This protein binds this small molecule.
Small molecule (SMILES): OC[C@H]1O[C@H](Oc2c[nH]c3ccc(Br)c(Cl)c23)[C@@H](O)[C@@H](O)[C@@H]1O

Binding-site contacts:
Ligand atom C6 contacts residue TYR14 of chain 1.B at 3.8 Å (hydrophobic).
Ligand atom O3 contacts residue GLY229 of chain 1.B at 3.5 Å.
Ligand atom C3 contacts residue ASN16 of chain 1.B at 4.1 Å.
Ligand atom C4 contacts residue ASP210 of chain 1.B at 3.2 Å.
Ligand atom O6 contacts residue GLY100 of chain 1.B at 3.4 Å.
Ligand atom N1 contacts residue TYR14 of chain 1.B at 3.3 Å (h-bond).
Ligand atom C4 contacts residue ASN16 of chain 1.B at 3.9 Å.
Ligand atom O5 contacts residue GLY100 of chain 1.B at 4.2 Å.
Ligand atom O2 contacts residue LEU101 of chain 1.B at 3.7 Å.
Ligand atom C5 contacts residue LEU101 of chain 1.B at 4.1 Å (hydrophobic).
Ligand atom C3 contacts residue ARG230 of chain 1.B at 3.8 Å.
Ligand atom O4 contacts residue ARG230 of chain 1.B at 3.4 Å (salt-bridge).
Ligand atom C5 contacts residue TYR14 of chain 1.B at 3.9 Å (hydrophobic).
Ligand atom O4 contacts residue GLY229 of chain 1.B at 4.2 Å.
Ligand atom O6 contacts residue ALA209 of chain 1.B at 3.2 Å.
Ligand atom C6 contacts residue TYR102 of chain 1.B at 3.9 Å (hydrophobic).
Ligand atom C4 contacts residue ARG230 of chain 1.B at 3.8 Å.
Ligand atom C8 contacts residue LEU101 of chain 1.B at 3.7 Å (hydrophobic).
Ligand atom C11 contacts residue TYR14 of chain 1.B at 3.3 Å (hydrophobic).
Ligand atom O2 contacts residue GLY100 of chain 1.B at 3.7 Å.
Ligand atom O4 contacts residue TYR14 of chain 1.B at 3.7 Å.
Ligand atom N1 contacts residue TYR102 of chain 1.B at 4.2 Å.
Ligand atom C6 contacts residue ASP210 of chain 1.B at 3.7 Å.
Ligand atom C6 contacts residue LEU101 of chain 1.B at 4.0 Å (hydrophobic).
Ligand atom O4 contacts residue ASP210 of chain 1.B at 2.5 Å (salt-bridge).
Ligand atom C9 contacts residue LEU101 of chain 1.B at 3.5 Å (hydrophobic).
Ligand atom O6 contacts residue ASP210 of chain 1.B at 2.8 Å (salt-bridge).
Ligand atom O3 contacts residue ARG230 of chain 1.B at 2.8 Å (salt-bridge).
Ligand atom C5 contacts residue ASP210 of chain 1.B at 4.0 Å.
Ligand atom O5 contacts residue LEU101 of chain 1.B at 3.1 Å (h-bond).
Ligand atom C10 contacts residue LEU101 of chain 1.B at 4.0 Å (hydrophobic).
Ligand atom C1 contacts residue LEU101 of chain 1.B at 3.9 Å (hydrophobic).
Ligand atom C13 contacts residue LEU101 of chain 1.B at 4.0 Å (hydrophobic).
Ligand atom C14 contacts residue LEU101 of chain 1.B at 3.8 Å (hydrophobic).
Ligand atom C12 contacts residue LEU101 of chain 1.B at 3.5 Å (hydrophobic).
Ligand atom O6 contacts residue TYR102 of chain 1.B at 3.2 Å (h-bond).
Ligand atom N1 contacts residue LEU101 of chain 1.B at 4.0 Å.
Ligand atom O6 contacts residue LEU101 of chain 1.B at 3.2 Å (h-bond).
Ligand atom C6 contacts residue ALA209 of chain 1.B at 3.6 Å (hydrophobic).
Ligand atom O4 contacts residue ASN16 of chain 1.B at 2.7 Å (h-bond).

Sequence of chain 1.B:
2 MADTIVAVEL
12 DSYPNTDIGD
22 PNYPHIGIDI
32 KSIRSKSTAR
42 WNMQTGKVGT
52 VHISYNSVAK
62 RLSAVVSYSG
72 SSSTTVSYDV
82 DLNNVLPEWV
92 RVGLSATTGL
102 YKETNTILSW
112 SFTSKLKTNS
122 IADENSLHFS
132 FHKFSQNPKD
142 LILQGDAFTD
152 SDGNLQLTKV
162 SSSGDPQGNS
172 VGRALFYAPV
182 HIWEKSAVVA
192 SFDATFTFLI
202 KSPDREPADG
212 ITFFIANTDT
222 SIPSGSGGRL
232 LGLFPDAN